A protein and the small-molecule ligand that binds it are described below.
Small molecule (SMILES): CC(=O)N[C@@H]1[C@@H](O)[C@H](O)[C@@H](CO)O[C@H]1O

Binding-site contacts:
Ligand atom C4 contacts residue ASN142 of chain 1.A at 4.2 Å.
Ligand atom C1 contacts residue ASN142 of chain 1.A at 1.4 Å.
Ligand atom C3 contacts residue ASN142 of chain 1.A at 3.8 Å.
Ligand atom O7 contacts residue ASN142 of chain 1.A at 3.5 Å (h-bond).
Ligand atom C8 contacts residue ASN142 of chain 1.A at 3.9 Å.
Ligand atom O5 contacts residue THR144 of chain 1.A at 4.2 Å.
Ligand atom C7 contacts residue ASN142 of chain 1.A at 3.4 Å.
Ligand atom C5 contacts residue ASN142 of chain 1.A at 3.7 Å.
Ligand atom O5 contacts residue ASN142 of chain 1.A at 2.4 Å (h-bond).
Ligand atom N2 contacts residue ASN142 of chain 1.A at 2.9 Å (h-bond).
Ligand atom C1 contacts residue THR144 of chain 1.A at 3.9 Å.
Ligand atom C2 contacts residue ASN142 of chain 1.A at 2.5 Å.

Sequence of chain 1.A:
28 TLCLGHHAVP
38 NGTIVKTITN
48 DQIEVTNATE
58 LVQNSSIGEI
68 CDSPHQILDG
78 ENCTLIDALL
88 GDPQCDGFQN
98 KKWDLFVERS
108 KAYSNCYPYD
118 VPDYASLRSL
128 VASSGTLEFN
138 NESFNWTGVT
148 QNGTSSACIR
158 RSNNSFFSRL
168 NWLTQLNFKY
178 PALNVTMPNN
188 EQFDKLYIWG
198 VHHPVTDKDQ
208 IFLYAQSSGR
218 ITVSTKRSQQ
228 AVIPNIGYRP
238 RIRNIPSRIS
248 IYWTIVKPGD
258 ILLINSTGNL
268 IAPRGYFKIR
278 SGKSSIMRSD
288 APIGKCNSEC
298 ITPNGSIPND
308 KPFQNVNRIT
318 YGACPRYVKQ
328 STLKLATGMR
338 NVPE